Binding-site contacts:
Ligand atom C5 contacts residue GLN801 of chain 1.B at 4.4 Å.
Ligand atom O7 contacts residue SER800 of chain 1.B at 3.5 Å (h-bond).
Ligand atom C7 contacts residue SER800 of chain 1.B at 3.4 Å.
Ligand atom O5 contacts residue ASN925 of chain 1.B at 4.4 Å.
Ligand atom C8 contacts residue PHE797 of chain 1.B at 3.6 Å (hydrophobic).
Ligand atom C8 contacts residue ASN798 of chain 1.B at 3.9 Å.
Ligand atom C7 contacts residue LYS792 of chain 1.B at 4.4 Å.
Ligand atom C2 contacts residue ASN798 of chain 1.B at 2.6 Å.
Ligand atom N2 contacts residue ASN798 of chain 1.B at 3.0 Å.
Ligand atom O5 contacts residue GLN801 of chain 1.B at 3.8 Å.
Ligand atom N2 contacts residue GLN801 of chain 1.B at 3.1 Å (h-bond).
Ligand atom O5 contacts residue ASN798 of chain 1.B at 2.2 Å (h-bond).
Ligand atom C3 contacts residue SER800 of chain 1.B at 3.7 Å.
Ligand atom C1 contacts residue GLN801 of chain 1.B at 4.2 Å.
Ligand atom C1 contacts residue ASN798 of chain 1.B at 1.4 Å.
Ligand atom C2 contacts residue GLN801 of chain 1.B at 4.2 Å.
Ligand atom N2 contacts residue SER800 of chain 1.B at 2.7 Å (h-bond).
Ligand atom C4 contacts residue ASN798 of chain 1.B at 4.3 Å.
Ligand atom C8 contacts residue SER800 of chain 1.B at 3.3 Å.
Ligand atom C2 contacts residue SER800 of chain 1.B at 3.6 Å.
Ligand atom C7 contacts residue ASN798 of chain 1.B at 3.8 Å.
Ligand atom C1 contacts residue SER800 of chain 1.B at 4.2 Å.
Ligand atom O7 contacts residue GLN801 of chain 1.B at 3.3 Å (h-bond).
Ligand atom C8 contacts residue LYS792 of chain 1.B at 3.2 Å.
Ligand atom C5 contacts residue ASN798 of chain 1.B at 3.6 Å.
Ligand atom O3 contacts residue SER800 of chain 1.B at 4.0 Å.
Ligand atom O4 contacts residue GLN801 of chain 1.B at 3.6 Å (h-bond).
Ligand atom C7 contacts residue PHE797 of chain 1.B at 4.1 Å (hydrophobic).
Ligand atom C3 contacts residue ASN798 of chain 1.B at 3.9 Å.
Ligand atom C7 contacts residue GLN801 of chain 1.B at 3.5 Å.
Ligand atom N2 contacts residue PHE797 of chain 1.B at 4.4 Å.

A protein and the small-molecule ligand that binds it are described below.
Small molecule (SMILES): CC(=O)N[C@H]1[C@H](O[C@H]2[C@H](O)[C@@H](NC(C)=O)CO[C@@H]2CO)O[C@H](CO)[C@@H](O)[C@@H]1O

Sequence of chain 1.B:
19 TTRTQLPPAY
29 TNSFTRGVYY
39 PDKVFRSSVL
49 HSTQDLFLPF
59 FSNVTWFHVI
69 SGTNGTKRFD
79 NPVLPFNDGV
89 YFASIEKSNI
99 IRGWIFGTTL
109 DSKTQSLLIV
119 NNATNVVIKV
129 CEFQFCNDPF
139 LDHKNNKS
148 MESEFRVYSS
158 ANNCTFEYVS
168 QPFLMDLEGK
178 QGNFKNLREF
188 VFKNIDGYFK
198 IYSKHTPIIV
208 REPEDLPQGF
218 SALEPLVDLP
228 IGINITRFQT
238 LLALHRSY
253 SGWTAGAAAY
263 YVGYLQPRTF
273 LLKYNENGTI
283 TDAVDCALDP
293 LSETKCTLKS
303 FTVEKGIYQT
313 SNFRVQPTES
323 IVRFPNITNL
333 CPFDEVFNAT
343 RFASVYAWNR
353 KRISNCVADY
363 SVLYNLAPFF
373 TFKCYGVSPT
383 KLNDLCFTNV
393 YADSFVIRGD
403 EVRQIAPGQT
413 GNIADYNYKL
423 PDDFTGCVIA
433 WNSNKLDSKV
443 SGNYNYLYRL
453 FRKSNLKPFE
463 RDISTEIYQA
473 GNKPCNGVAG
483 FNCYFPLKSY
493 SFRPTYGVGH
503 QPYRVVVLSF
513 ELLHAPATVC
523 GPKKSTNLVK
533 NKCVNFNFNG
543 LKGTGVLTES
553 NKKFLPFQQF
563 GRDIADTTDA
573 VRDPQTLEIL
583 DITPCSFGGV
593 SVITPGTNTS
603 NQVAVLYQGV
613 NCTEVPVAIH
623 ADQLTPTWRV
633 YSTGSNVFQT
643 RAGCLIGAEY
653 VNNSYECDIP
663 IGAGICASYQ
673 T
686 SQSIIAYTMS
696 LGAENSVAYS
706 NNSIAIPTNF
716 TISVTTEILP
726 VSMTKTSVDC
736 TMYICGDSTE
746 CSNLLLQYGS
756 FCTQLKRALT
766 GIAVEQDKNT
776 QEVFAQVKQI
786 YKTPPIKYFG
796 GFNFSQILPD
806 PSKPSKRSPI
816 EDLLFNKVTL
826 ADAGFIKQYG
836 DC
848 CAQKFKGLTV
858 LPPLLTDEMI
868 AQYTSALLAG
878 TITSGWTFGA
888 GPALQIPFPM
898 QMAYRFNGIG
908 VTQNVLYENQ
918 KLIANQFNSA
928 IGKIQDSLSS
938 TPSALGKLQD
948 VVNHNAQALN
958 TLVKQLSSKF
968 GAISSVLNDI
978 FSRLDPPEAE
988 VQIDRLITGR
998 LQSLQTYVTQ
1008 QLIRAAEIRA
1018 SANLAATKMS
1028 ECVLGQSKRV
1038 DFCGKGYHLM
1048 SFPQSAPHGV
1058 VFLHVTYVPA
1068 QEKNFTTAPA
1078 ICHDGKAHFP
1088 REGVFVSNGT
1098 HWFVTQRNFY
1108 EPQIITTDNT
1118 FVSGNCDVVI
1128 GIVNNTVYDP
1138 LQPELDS